Sequence of chain 1.E:
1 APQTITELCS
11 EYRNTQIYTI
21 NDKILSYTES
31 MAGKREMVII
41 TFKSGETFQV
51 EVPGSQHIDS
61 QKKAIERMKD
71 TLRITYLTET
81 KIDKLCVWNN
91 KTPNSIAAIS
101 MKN

This small molecule binds to this protein.
Small molecule (SMILES): CC(=O)N[C@H]1[C@H](OC[C@H]2O[C@@H](O[C@H]3[C@H](O)[C@@H](O)[C@H](O)O[C@@H]3CO)[C@H](O)[C@@H](O[C@@H]3O[C@H](CO)[C@@H](O[C@@H]4O[C@H](CO)[C@H](O)[C@H](O)[C@H]4O)[C@H](O)[C@H]3NC(C)=O)[C@H]2O)O[C@H](CO)[C@@H](O[C@@H]2O[C@H](CO)[C@H](O)[C@H](O)[C@H]2O)[C@@H]1O

Binding-site contacts:
Ligand atom O6 contacts residue TRP88 of chain 1.E at 4.0 Å.
Ligand atom C6 contacts residue ASN14 of chain 1.E at 3.8 Å.
Ligand atom O6 contacts residue ARG13 of chain 1.E at 3.2 Å (salt-bridge).
Ligand atom C2 contacts residue ASN90 of chain 1.E at 4.0 Å.
Ligand atom C6 contacts residue GLN61 of chain 1.E at 3.9 Å.
Ligand atom N2 contacts residue ARG13 of chain 1.E at 4.3 Å.
Ligand atom C1 contacts residue ARG13 of chain 1.E at 4.1 Å.
Ligand atom C6 contacts residue GLN56 of chain 1.E at 3.3 Å.
Ligand atom O6 contacts residue ASN14 of chain 1.E at 3.5 Å (h-bond).
Ligand atom O3 contacts residue LYS91 of chain 1.E at 2.8 Å (salt-bridge).
Ligand atom C5 contacts residue GLN56 of chain 1.E at 4.0 Å.
Ligand atom O6 contacts residue HIS57 of chain 1.E at 3.7 Å.
Ligand atom C4 contacts residue GLU51 of chain 1.E at 3.5 Å.
Ligand atom C6 contacts residue TRP88 of chain 1.E at 3.7 Å (hydrophobic).
Ligand atom C5 contacts residue TRP88 of chain 1.E at 3.5 Å (hydrophobic).
Ligand atom C3 contacts residue TRP88 of chain 1.E at 3.4 Å (hydrophobic).
Ligand atom O2 contacts residue ASN14 of chain 1.E at 3.8 Å.
Ligand atom C3 contacts residue GLN56 of chain 1.E at 4.0 Å.
Ligand atom O3 contacts residue ASN90 of chain 1.E at 2.9 Å (h-bond).
Ligand atom C6 contacts residue ARG13 of chain 1.E at 4.0 Å.
Ligand atom C4 contacts residue LYS91 of chain 1.E at 3.8 Å.
Ligand atom O2 contacts residue ASN90 of chain 1.E at 3.0 Å (h-bond).
Ligand atom O3 contacts residue GLU51 of chain 1.E at 3.9 Å.
Ligand atom C8 contacts residue ILE58 of chain 1.E at 4.2 Å (hydrophobic).
Ligand atom C3 contacts residue LYS91 of chain 1.E at 3.6 Å.
Ligand atom C2 contacts residue LYS91 of chain 1.E at 3.9 Å.
Ligand atom O5 contacts residue GLN56 of chain 1.E at 3.4 Å (h-bond).
Ligand atom O7 contacts residue ARG13 of chain 1.E at 4.0 Å.
Ligand atom O6 contacts residue GLN61 of chain 1.E at 3.0 Å (h-bond).
Ligand atom C4 contacts residue TRP88 of chain 1.E at 3.4 Å (hydrophobic).
Ligand atom O3 contacts residue GLN56 of chain 1.E at 2.9 Å (h-bond).
Ligand atom O4 contacts residue GLN56 of chain 1.E at 3.4 Å.
Ligand atom O4 contacts residue LYS91 of chain 1.E at 2.8 Å (salt-bridge).
Ligand atom O3 contacts residue TRP88 of chain 1.E at 3.5 Å.
Ligand atom O6 contacts residue GLN56 of chain 1.E at 2.6 Å (h-bond).
Ligand atom C6 contacts residue HIS57 of chain 1.E at 3.7 Å.
Ligand atom C3 contacts residue ASN90 of chain 1.E at 3.8 Å.
Ligand atom C2 contacts residue ARG13 of chain 1.E at 4.1 Å.
Ligand atom O4 contacts residue GLU51 of chain 1.E at 2.7 Å (salt-bridge).
Ligand atom C7 contacts residue ARG13 of chain 1.E at 4.3 Å.